Binding-site contacts:
Ligand atom C4 contacts residue GLY120 of chain 1.A at 3.7 Å.
Ligand atom C10 contacts residue TYR336 of chain 1.A at 3.4 Å (hydrophobic).
Ligand atom C15 contacts residue GLY120 of chain 1.A at 3.6 Å.
Ligand atom C8 contacts residue SER202 of chain 1.A at 3.9 Å.
Ligand atom C9 contacts residue TYR336 of chain 1.A at 3.6 Å (hydrophobic).
Ligand atom C1 contacts residue TYR132 of chain 1.A at 3.2 Å (hydrophobic).
Ligand atom O1 contacts residue GLY125 of chain 1.A at 3.4 Å.
Ligand atom C11 contacts residue TYR336 of chain 1.A at 3.7 Å (hydrophobic).
Ligand atom C10 contacts residue TRP85 of chain 1.A at 3.3 Å (hydrophobic).
Ligand atom O1 contacts residue TYR118 of chain 1.A at 3.7 Å.
Ligand atom C7 contacts residue HIS446 of chain 1.A at 3.8 Å.
Ligand atom C9 contacts residue HIS446 of chain 1.A at 3.2 Å.
Ligand atom O1 contacts residue TYR132 of chain 1.A at 2.5 Å (h-bond).
Ligand atom C14 contacts residue GLY120 of chain 1.A at 3.7 Å.
Ligand atom N1 contacts residue GLY120 of chain 1.A at 3.6 Å.
Ligand atom N1 contacts residue TYR132 of chain 1.A at 3.2 Å (h-bond).
Ligand atom C1 contacts residue GLY125 of chain 1.A at 3.8 Å.
Ligand atom N2 contacts residue TRP85 of chain 1.A at 3.5 Å.
Ligand atom C8 contacts residue HIS446 of chain 1.A at 3.6 Å.
Ligand atom C3 contacts residue SER124 of chain 1.A at 3.3 Å.
Ligand atom C2 contacts residue GLY120 of chain 1.A at 3.7 Å.
Ligand atom C5 contacts residue GLY120 of chain 1.A at 3.8 Å.
Ligand atom C15 contacts residue GLY121 of chain 1.A at 3.3 Å.
Ligand atom O1 contacts residue GLY119 of chain 1.A at 3.8 Å.
Ligand atom C6 contacts residue GLU201 of chain 1.A at 3.7 Å.
Ligand atom C4 contacts residue TRP85 of chain 1.A at 3.9 Å (hydrophobic).
Ligand atom C2 contacts residue SER124 of chain 1.A at 3.5 Å.
Ligand atom C13 contacts residue GLY120 of chain 1.A at 3.9 Å.
Ligand atom C1 contacts residue TRP85 of chain 1.A at 3.8 Å (hydrophobic).
Ligand atom C13 contacts residue TYR123 of chain 1.A at 3.7 Å (hydrophobic).
Ligand atom C1 contacts residue GLY120 of chain 1.A at 3.6 Å.
Ligand atom C3 contacts residue TRP85 of chain 1.A at 3.6 Å (hydrophobic).
Ligand atom C9 contacts residue TRP85 of chain 1.A at 3.8 Å (hydrophobic).
Ligand atom C12 contacts residue TYR336 of chain 1.A at 3.7 Å (hydrophobic).
Ligand atom C5 contacts residue TRP85 of chain 1.A at 3.6 Å (hydrophobic).
Ligand atom C3 contacts residue GLY120 of chain 1.A at 3.6 Å.
Ligand atom N1 contacts residue GLY119 of chain 1.A at 3.7 Å.
Ligand atom C2 contacts residue GLY125 of chain 1.A at 3.6 Å.
Ligand atom N2 contacts residue TYR336 of chain 1.A at 3.0 Å (h-bond).
Ligand atom N1 contacts residue TRP85 of chain 1.A at 3.5 Å.

A small-molecule ligand and the protein it binds are described below.
Small molecule (SMILES): C/C=C1\[C@H]2C=C(C)C[C@]1(N)c1ccc(=O)[nH]c1C2

Sequence of chain 1.A:
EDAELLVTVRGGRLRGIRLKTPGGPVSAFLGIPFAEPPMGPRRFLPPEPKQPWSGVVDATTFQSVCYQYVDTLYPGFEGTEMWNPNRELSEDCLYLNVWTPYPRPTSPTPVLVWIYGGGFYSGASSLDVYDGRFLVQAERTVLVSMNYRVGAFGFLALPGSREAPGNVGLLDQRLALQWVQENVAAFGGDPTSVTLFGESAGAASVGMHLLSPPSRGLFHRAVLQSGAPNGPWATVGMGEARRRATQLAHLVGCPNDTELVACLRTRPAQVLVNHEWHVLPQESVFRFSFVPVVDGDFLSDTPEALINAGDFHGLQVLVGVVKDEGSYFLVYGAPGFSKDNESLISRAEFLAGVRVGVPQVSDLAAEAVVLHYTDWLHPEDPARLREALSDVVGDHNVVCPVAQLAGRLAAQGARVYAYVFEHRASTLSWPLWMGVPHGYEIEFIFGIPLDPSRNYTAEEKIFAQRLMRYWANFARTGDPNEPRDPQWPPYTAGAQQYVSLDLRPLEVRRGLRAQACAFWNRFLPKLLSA